A small-molecule ligand and the protein it binds are described below.
Small molecule (SMILES): CC(=O)N[C@@H]1[C@@H](O)[C@H](O)[C@@H](CO)O[C@H]1O

Binding-site contacts:
Ligand atom O5 contacts residue ASN255 of chain 1.D at 2.4 Å (h-bond).
Ligand atom C2 contacts residue SER257 of chain 1.D at 4.5 Å.
Ligand atom C2 contacts residue ASN255 of chain 1.D at 2.4 Å.
Ligand atom C7 contacts residue ASN255 of chain 1.D at 3.4 Å.
Ligand atom N2 contacts residue SER257 of chain 1.D at 3.9 Å.
Ligand atom N2 contacts residue ASN255 of chain 1.D at 2.8 Å (h-bond).
Ligand atom C3 contacts residue ASN255 of chain 1.D at 3.8 Å.
Ligand atom C5 contacts residue ASN255 of chain 1.D at 3.7 Å.
Ligand atom C4 contacts residue ASN255 of chain 1.D at 4.2 Å.
Ligand atom C8 contacts residue ASN255 of chain 1.D at 4.5 Å.
Ligand atom C1 contacts residue ASN255 of chain 1.D at 1.4 Å.
Ligand atom O7 contacts residue ASN255 of chain 1.D at 3.6 Å (h-bond).
Ligand atom C1 contacts residue SER257 of chain 1.D at 4.1 Å.

Sequence of chain 1.D:
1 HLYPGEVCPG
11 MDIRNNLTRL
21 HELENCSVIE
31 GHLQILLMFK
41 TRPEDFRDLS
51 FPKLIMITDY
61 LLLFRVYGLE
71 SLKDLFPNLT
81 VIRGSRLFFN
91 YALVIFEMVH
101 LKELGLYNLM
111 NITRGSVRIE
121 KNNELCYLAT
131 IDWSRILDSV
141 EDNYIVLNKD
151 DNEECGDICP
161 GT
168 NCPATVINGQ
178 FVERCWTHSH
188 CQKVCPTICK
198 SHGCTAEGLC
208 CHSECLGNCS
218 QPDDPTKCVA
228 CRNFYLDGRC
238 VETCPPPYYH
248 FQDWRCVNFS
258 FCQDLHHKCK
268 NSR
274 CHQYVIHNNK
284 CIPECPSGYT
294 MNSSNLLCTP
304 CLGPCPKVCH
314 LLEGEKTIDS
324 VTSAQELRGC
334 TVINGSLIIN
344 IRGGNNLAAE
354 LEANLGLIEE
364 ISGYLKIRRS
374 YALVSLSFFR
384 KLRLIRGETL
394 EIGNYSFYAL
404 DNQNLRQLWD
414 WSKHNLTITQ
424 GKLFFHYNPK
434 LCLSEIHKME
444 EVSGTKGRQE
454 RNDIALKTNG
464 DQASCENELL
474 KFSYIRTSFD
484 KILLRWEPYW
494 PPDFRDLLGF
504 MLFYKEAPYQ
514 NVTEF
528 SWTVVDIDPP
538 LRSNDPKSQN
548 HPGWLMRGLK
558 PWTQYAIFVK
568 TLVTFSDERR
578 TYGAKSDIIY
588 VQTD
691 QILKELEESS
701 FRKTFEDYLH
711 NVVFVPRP